Sequence of chain 1.C:
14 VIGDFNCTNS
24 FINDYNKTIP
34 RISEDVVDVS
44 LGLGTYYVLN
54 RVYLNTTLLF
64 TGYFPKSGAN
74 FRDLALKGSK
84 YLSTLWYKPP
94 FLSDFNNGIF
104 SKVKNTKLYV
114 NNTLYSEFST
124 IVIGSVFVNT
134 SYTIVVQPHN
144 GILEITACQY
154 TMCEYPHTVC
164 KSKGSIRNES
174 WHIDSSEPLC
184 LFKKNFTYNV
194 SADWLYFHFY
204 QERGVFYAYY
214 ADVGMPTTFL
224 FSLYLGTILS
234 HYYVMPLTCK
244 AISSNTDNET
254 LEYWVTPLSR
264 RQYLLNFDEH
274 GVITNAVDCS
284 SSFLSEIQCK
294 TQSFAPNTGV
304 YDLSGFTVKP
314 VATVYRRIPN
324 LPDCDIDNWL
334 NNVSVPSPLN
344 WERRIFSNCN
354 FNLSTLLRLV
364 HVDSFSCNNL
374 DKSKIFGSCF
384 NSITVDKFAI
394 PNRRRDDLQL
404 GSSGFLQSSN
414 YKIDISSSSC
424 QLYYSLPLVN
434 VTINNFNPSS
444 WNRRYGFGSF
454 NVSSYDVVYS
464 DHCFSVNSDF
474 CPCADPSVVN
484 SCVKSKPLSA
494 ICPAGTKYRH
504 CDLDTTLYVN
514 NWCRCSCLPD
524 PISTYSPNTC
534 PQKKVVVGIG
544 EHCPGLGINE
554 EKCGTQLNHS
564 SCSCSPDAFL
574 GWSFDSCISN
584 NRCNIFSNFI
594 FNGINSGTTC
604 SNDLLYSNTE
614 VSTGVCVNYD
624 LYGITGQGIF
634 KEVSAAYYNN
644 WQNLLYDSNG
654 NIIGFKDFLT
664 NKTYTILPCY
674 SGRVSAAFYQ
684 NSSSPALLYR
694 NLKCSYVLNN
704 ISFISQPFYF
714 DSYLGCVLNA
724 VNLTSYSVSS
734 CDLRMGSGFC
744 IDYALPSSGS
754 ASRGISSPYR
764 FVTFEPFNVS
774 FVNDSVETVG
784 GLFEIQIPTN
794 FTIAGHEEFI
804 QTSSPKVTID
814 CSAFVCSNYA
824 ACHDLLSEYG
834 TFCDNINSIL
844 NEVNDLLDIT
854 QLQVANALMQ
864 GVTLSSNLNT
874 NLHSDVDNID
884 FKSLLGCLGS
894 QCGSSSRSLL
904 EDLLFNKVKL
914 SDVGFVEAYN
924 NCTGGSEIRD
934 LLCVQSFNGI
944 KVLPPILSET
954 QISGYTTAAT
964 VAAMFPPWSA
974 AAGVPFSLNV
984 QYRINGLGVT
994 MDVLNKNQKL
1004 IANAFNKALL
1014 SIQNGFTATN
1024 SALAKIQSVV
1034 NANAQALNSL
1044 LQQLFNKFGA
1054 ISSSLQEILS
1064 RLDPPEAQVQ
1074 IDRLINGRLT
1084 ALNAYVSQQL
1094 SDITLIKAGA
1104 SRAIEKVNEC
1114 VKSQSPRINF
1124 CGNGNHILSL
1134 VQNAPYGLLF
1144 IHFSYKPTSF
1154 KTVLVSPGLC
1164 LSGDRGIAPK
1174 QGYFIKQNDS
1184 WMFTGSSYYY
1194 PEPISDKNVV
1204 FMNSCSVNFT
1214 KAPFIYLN

Binding-site contacts:
Ligand atom N2 contacts residue ASN664 of chain 1.C at 2.9 Å (h-bond).
Ligand atom O7 contacts residue ASN664 of chain 1.C at 3.4 Å (h-bond).
Ligand atom C5 contacts residue ASN664 of chain 1.C at 3.7 Å.
Ligand atom C8 contacts residue LEU662 of chain 1.C at 3.4 Å (hydrophobic).
Ligand atom C8 contacts residue THR663 of chain 1.C at 4.4 Å.
Ligand atom C1 contacts residue ASN664 of chain 1.C at 1.4 Å.
Ligand atom C2 contacts residue ASN664 of chain 1.C at 2.5 Å.
Ligand atom C7 contacts residue ASN664 of chain 1.C at 3.3 Å.
Ligand atom C8 contacts residue ASN664 of chain 1.C at 4.5 Å.
Ligand atom O5 contacts residue ASN664 of chain 1.C at 2.4 Å (h-bond).
Ligand atom C3 contacts residue ASN664 of chain 1.C at 3.8 Å.
Ligand atom N2 contacts residue LEU662 of chain 1.C at 4.5 Å.
Ligand atom C7 contacts residue LEU662 of chain 1.C at 4.4 Å (hydrophobic).
Ligand atom C4 contacts residue ASN664 of chain 1.C at 4.2 Å.

This small molecule binds to this protein.
Small molecule (SMILES): CC(=O)N[C@H]1[C@H](O[C@H]2[C@H](O)[C@@H](NC(C)=O)CO[C@@H]2CO)O[C@H](CO)[C@@H](O)[C@@H]1O